Binding-site contacts:
Ligand atom C3 contacts residue ASN212 of chain 5.B at 3.8 Å.
Ligand atom O6 contacts residue ASN212 of chain 5.B at 4.4 Å.
Ligand atom C5 contacts residue ASN212 of chain 5.B at 3.7 Å.
Ligand atom C7 contacts residue ASN212 of chain 5.B at 3.9 Å.
Ligand atom C1 contacts residue ASN212 of chain 5.B at 1.4 Å.
Ligand atom C4 contacts residue ASN212 of chain 5.B at 4.2 Å.
Ligand atom C2 contacts residue ASN212 of chain 5.B at 2.5 Å.
Ligand atom O5 contacts residue ASN212 of chain 5.B at 2.4 Å (h-bond).
Ligand atom N2 contacts residue ILE211 of chain 5.B at 4.0 Å.
Ligand atom N2 contacts residue ASN212 of chain 5.B at 2.9 Å (h-bond).
Ligand atom O7 contacts residue ASN212 of chain 5.B at 4.5 Å.
Ligand atom C1 contacts residue ILE211 of chain 5.B at 4.1 Å (hydrophobic).

This protein binds this small molecule.
Small molecule (SMILES): CC(=O)N[C@@H]1[C@@H](O)[C@H](O)[C@@H](CO)O[C@H]1O

Sequence of chain 5.B:
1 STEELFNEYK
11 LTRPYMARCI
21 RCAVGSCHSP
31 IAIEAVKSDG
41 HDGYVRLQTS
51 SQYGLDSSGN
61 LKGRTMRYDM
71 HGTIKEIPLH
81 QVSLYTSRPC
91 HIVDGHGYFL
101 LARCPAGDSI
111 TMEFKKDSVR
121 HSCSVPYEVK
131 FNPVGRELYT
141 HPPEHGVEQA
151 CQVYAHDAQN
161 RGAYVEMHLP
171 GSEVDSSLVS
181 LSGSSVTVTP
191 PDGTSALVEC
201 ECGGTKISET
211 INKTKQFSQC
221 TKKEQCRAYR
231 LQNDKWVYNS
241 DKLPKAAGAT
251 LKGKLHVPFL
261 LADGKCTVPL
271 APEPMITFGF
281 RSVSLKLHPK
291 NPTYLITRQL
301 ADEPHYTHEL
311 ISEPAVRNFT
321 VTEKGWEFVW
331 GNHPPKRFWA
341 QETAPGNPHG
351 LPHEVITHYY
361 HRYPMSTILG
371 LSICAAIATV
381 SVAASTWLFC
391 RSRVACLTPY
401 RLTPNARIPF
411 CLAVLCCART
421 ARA